Binding-site contacts:
Ligand atom C1 contacts residue SER108 of chain 1.C at 4.4 Å.
Ligand atom O5 contacts residue SER108 of chain 1.C at 4.3 Å.
Ligand atom N2 contacts residue ASN106 of chain 1.C at 3.0 Å (h-bond).
Ligand atom C5 contacts residue ASN106 of chain 1.C at 3.6 Å.
Ligand atom O5 contacts residue ASN106 of chain 1.C at 2.3 Å (h-bond).
Ligand atom C7 contacts residue ASN106 of chain 1.C at 3.6 Å.
Ligand atom C8 contacts residue ASN106 of chain 1.C at 3.8 Å.
Ligand atom C3 contacts residue ASN106 of chain 1.C at 3.9 Å.
Ligand atom O6 contacts residue SER108 of chain 1.C at 3.8 Å.
Ligand atom C2 contacts residue ASN106 of chain 1.C at 2.5 Å.
Ligand atom C1 contacts residue ASN106 of chain 1.C at 1.4 Å.
Ligand atom C4 contacts residue ASN106 of chain 1.C at 4.2 Å.
Ligand atom C5 contacts residue SER108 of chain 1.C at 4.3 Å.

Sequence of chain 1.C:
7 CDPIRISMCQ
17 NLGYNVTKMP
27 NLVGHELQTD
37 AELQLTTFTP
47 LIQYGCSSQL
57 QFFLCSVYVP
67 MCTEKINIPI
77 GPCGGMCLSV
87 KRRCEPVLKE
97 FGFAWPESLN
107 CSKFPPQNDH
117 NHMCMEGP

This protein binds this small molecule.
Small molecule (SMILES): CC(=O)N[C@@H]1[C@@H](O)[C@H](O)[C@@H](CO)O[C@H]1O